Sequence of chain 1.G:
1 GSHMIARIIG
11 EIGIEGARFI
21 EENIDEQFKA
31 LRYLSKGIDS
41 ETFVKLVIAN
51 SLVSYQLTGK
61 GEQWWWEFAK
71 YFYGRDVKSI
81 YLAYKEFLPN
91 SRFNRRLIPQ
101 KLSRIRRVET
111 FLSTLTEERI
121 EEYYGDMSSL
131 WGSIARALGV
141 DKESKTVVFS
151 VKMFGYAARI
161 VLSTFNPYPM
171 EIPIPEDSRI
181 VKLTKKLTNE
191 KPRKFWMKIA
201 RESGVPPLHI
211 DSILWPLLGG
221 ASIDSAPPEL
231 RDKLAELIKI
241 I

A small-molecule ligand and the protein it binds are described below.
Small molecule (SMILES): CC[C@H](O[P](=O)(O)OC[C@H]1O[C@@H](n2cc(C)c(=O)[nH]c2=O)C[C@@H]1O[P](=O)(O)OC[C@H]1O[C@@H](n2cc(C)c(=O)[nH]c2=O)C[C@@H]1O[P](=O)(O)OC[C@H]1O[C@@H](n2cc(C)c(=O)[nH]c2=O)C[C@@H]1O[P](=O)(O)OC[C@H]1O[C@@H](n2ccc(N)nc2=O)C[C@@H]1O[P](=O)(O)OC[C@H]1O[C@@H](n2cc(C)c(=O)[nH]c2=O)C[C@@H]1O)[C@H](O)CO[P](=O)(O)O[C@H]1C[C@H](n2cc(C)c(=O)[nH]c2=O)O[C@@H]1COP(=O)=O

Binding-site contacts:
Ligand atom C6 contacts residue GLN56 of chain 1.G at 3.2 Å.
Ligand atom O2 contacts residue LEU97 of chain 1.G at 3.5 Å.
Ligand atom OP1 contacts residue THR146 of chain 1.G at 2.6 Å (h-bond).
Ligand atom O2P contacts residue GLY61 of chain 1.G at 3.6 Å.
Ligand atom O2 contacts residue GLY59 of chain 1.G at 3.2 Å.
Ligand atom O4' contacts residue TYR55 of chain 1.G at 3.4 Å.
Ligand atom C2' contacts residue GLN100 of chain 1.G at 3.4 Å.
Ligand atom O5' contacts residue GLN56 of chain 1.G at 3.2 Å (h-bond).
Ligand atom C1' contacts residue GLN100 of chain 1.G at 3.3 Å.
Ligand atom N3 contacts residue GLN56 of chain 1.G at 3.5 Å.
Ligand atom O2 contacts residue TYR55 of chain 1.G at 3.2 Å.
Ligand atom O2P contacts residue GLY59 of chain 1.G at 2.9 Å (h-bond).
Ligand atom N1 contacts residue GLN56 of chain 1.G at 3.6 Å.
Ligand atom O3' contacts residue LYS145 of chain 1.G at 3.5 Å (salt-bridge).
Ligand atom OP2 contacts residue LYS145 of chain 1.G at 3.0 Å (salt-bridge).
Ligand atom O4' contacts residue GLN56 of chain 1.G at 3.4 Å (h-bond).
Ligand atom C7 contacts residue ARG96 of chain 1.G at 3.4 Å.
Ligand atom N3 contacts residue GLY59 of chain 1.G at 3.4 Å (h-bond).
Ligand atom C4' contacts residue GLN100 of chain 1.G at 3.5 Å.
Ligand atom C2 contacts residue GLN56 of chain 1.G at 3.4 Å.
Ligand atom N3 contacts residue THR58 of chain 1.G at 3.6 Å.
Ligand atom O3' contacts residue ARG104 of chain 1.G at 3.2 Å (salt-bridge).
Ligand atom P contacts residue LYS145 of chain 1.G at 3.6 Å.
Ligand atom OP1 contacts residue VAL140 of chain 1.G at 3.6 Å.
Ligand atom C1' contacts residue LYS145 of chain 1.G at 1.5 Å.
Ligand atom C2 contacts residue GLY59 of chain 1.G at 3.4 Å.
Ligand atom C4' contacts residue TYR55 of chain 1.G at 3.6 Å (hydrophobic).
Ligand atom O4' contacts residue GLN100 of chain 1.G at 3.5 Å (h-bond).
Ligand atom C5 contacts residue GLN56 of chain 1.G at 3.5 Å.
Ligand atom OP1 contacts residue ARG104 of chain 1.G at 2.9 Å (salt-bridge).
Ligand atom OP1 contacts residue GLN56 of chain 1.G at 3.0 Å (h-bond).
Ligand atom OP1 contacts residue LYS145 of chain 1.G at 3.4 Å (salt-bridge).
Ligand atom C2' contacts residue LYS145 of chain 1.G at 2.3 Å.
Ligand atom P contacts residue ARG104 of chain 1.G at 3.5 Å.
Ligand atom C5 contacts residue LEU57 of chain 1.G at 3.5 Å (hydrophobic).
Ligand atom C6 contacts residue LEU57 of chain 1.G at 3.4 Å (hydrophobic).
Ligand atom OP2 contacts residue VAL140 of chain 1.G at 3.3 Å.
Ligand atom OP1 contacts residue TYR55 of chain 1.G at 3.6 Å.
Ligand atom C3' contacts residue LYS145 of chain 1.G at 3.2 Å.
Ligand atom OP1 contacts residue ARG107 of chain 1.G at 3.1 Å (salt-bridge).